Binding-site contacts:
Ligand atom O2G contacts residue ARG149 of chain 1.E at 3.1 Å (salt-bridge).
Ligand atom O3B contacts residue ARG239 of chain 1.D at 3.3 Å (salt-bridge).
Ligand atom O3' contacts residue ARG45 of chain 1.D at 3.1 Å (salt-bridge).
Ligand atom C3' contacts residue SER86 of chain 1.D at 3.4 Å.
Ligand atom O5' contacts residue SER86 of chain 1.D at 3.3 Å (h-bond).
Ligand atom O2B contacts residue MG1 of chain 1.Q at 2.4 Å.
Ligand atom C2 contacts residue ARG210 of chain 1.D at 3.5 Å.
Ligand atom O4' contacts residue ARG239 of chain 1.D at 3.5 Å.
Ligand atom O3G contacts residue ARG149 of chain 1.E at 3.5 Å (salt-bridge).
Ligand atom PG contacts residue ARG149 of chain 1.E at 3.5 Å.
Ligand atom O1B contacts residue GLY83 of chain 1.D at 3.2 Å (h-bond).
Ligand atom C8 contacts residue GLY81 of chain 1.D at 3.4 Å.
Ligand atom O2' contacts residue VAL41 of chain 1.D at 2.8 Å (h-bond).
Ligand atom O3' contacts residue VAL41 of chain 1.D at 3.2 Å (h-bond).
Ligand atom O2G contacts residue MG1 of chain 1.Q at 2.1 Å.
Ligand atom S1G contacts residue ARG149 of chain 1.E at 3.5 Å (salt-bridge).
Ligand atom C4 contacts residue LEU238 of chain 1.D at 3.5 Å (hydrophobic).
Ligand atom O2A contacts residue GLU153 of chain 1.E at 2.8 Å (salt-bridge).
Ligand atom N6 contacts residue THR82 of chain 1.D at 3.2 Å (h-bond).
Ligand atom O3G contacts residue LYS84 of chain 1.D at 2.8 Å (salt-bridge).
Ligand atom S1G contacts residue ARG239 of chain 1.D at 2.8 Å (salt-bridge).
Ligand atom N7 contacts residue THR82 of chain 1.D at 3.3 Å.
Ligand atom O2A contacts residue ARG45 of chain 1.D at 2.9 Å (salt-bridge).
Ligand atom N7 contacts residue GLY81 of chain 1.D at 3.4 Å (h-bond).
Ligand atom O2G contacts residue ARG178 of chain 1.E at 2.9 Å (salt-bridge).
Ligand atom N1 contacts residue ALA53 of chain 1.D at 3.1 Å (h-bond).
Ligand atom O2A contacts residue ARG239 of chain 1.D at 3.2 Å (salt-bridge).
Ligand atom O1A contacts residue GLY83 of chain 1.D at 3.4 Å.
Ligand atom O2' contacts residue TYR44 of chain 1.D at 3.4 Å (h-bond).
Ligand atom O3G contacts residue ASN181 of chain 1.D at 3.1 Å (h-bond).
Ligand atom O2B contacts residue THR85 of chain 1.D at 2.8 Å (h-bond).
Ligand atom PA contacts residue SER86 of chain 1.D at 3.5 Å.
Ligand atom S1G contacts residue ARG178 of chain 1.E at 2.8 Å (salt-bridge).
Ligand atom N7 contacts residue GLY83 of chain 1.D at 3.3 Å (h-bond).
Ligand atom O1B contacts residue LYS84 of chain 1.D at 2.7 Å (salt-bridge).
Ligand atom N6 contacts residue ALA53 of chain 1.D at 3.2 Å (h-bond).
Ligand atom O1A contacts residue SER86 of chain 1.D at 2.6 Å (h-bond).
Ligand atom O1A contacts residue THR85 of chain 1.D at 3.3 Å (h-bond).
Ligand atom O3A contacts residue GLY83 of chain 1.D at 3.4 Å (h-bond).
Ligand atom O3B contacts residue GLY81 of chain 1.D at 2.9 Å (h-bond).

The protein below binds the small molecule below.
Small molecule (SMILES): Nc1ncnc2c1ncn2[C@@H]1O[C@H](COP(=O)(O)OP(=O)(O)OP(O)(O)=S)[C@@H](O)[C@H]1O

Sequence of chain 1.D:
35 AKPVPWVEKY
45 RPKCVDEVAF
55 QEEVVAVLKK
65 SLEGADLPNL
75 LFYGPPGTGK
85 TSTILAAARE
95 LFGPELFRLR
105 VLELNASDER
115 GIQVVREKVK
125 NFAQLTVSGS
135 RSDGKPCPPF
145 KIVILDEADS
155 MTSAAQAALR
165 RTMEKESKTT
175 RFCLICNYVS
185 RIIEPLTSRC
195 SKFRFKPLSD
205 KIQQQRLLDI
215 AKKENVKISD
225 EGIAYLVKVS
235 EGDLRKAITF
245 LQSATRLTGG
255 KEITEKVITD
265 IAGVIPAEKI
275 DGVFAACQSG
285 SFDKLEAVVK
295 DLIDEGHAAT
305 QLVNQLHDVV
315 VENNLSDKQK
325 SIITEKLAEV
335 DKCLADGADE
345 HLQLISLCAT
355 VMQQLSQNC

Sequence of chain 1.E:
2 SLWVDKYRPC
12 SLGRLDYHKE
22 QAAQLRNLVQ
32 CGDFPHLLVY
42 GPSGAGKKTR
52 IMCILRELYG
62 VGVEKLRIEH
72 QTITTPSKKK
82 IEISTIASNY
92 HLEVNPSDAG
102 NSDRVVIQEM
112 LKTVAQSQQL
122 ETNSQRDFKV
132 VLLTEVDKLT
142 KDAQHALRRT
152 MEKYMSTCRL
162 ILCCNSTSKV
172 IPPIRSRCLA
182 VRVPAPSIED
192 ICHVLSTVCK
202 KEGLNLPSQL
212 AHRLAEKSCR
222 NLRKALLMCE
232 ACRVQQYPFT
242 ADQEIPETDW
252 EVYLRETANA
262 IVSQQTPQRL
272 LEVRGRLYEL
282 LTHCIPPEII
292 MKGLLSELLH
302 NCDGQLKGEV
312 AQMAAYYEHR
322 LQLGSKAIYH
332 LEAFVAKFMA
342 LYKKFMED